Sequence of chain 1.O:
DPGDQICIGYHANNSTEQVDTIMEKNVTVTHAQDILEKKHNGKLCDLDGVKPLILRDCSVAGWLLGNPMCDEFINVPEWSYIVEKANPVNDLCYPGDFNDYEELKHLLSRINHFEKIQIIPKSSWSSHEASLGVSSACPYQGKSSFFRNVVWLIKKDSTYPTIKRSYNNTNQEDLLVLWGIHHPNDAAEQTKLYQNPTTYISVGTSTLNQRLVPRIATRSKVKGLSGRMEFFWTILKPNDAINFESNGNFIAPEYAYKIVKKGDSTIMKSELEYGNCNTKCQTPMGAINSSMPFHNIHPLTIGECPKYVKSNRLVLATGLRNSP

This protein binds this small molecule.
Small molecule (SMILES): CC(=O)N[C@@H]1[C@@H](O)[C@H](O)[C@@H](CO)O[C@H]1O

Binding-site contacts:
Ligand atom C4 contacts residue ASN27 of chain 1.O at 4.3 Å.
Ligand atom C1 contacts residue ASN27 of chain 1.O at 1.4 Å.
Ligand atom C8 contacts residue ASN27 of chain 1.O at 4.4 Å.
Ligand atom C2 contacts residue ASN27 of chain 1.O at 2.5 Å.
Ligand atom O6 contacts residue GLN19 of chain 1.O at 3.3 Å (h-bond).
Ligand atom O5 contacts residue ASN27 of chain 1.O at 2.3 Å (h-bond).
Ligand atom N2 contacts residue ASN27 of chain 1.O at 3.0 Å (h-bond).
Ligand atom C7 contacts residue LYS26 of chain 1.O at 4.2 Å.
Ligand atom C3 contacts residue ASN27 of chain 1.O at 3.9 Å.
Ligand atom O6 contacts residue ASN27 of chain 1.O at 4.1 Å.
Ligand atom O5 contacts residue GLN19 of chain 1.O at 4.2 Å.
Ligand atom C5 contacts residue ASN27 of chain 1.O at 3.6 Å.
Ligand atom O7 contacts residue LYS26 of chain 1.O at 4.3 Å.
Ligand atom O7 contacts residue ASN27 of chain 1.O at 2.8 Å (h-bond).
Ligand atom C7 contacts residue ASN27 of chain 1.O at 3.1 Å.
Ligand atom C8 contacts residue LYS26 of chain 1.O at 3.8 Å.
Ligand atom C6 contacts residue GLN19 of chain 1.O at 4.5 Å.